A small-molecule ligand and the protein it binds are described below.
Small molecule (SMILES): O=[N+]([O-])c1ccc2cn[nH]c2c1

Binding-site contacts:
Ligand atom C9 contacts residue HEM1 of chain 1.K at 3.6 Å.
Ligand atom O11 contacts residue GLY289 of chain 1.B at 3.9 Å.
Ligand atom C3 contacts residue TYR291 of chain 1.B at 3.9 Å (hydrophobic).
Ligand atom N10 contacts residue PHE287 of chain 1.B at 3.6 Å.
Ligand atom C3 contacts residue GLU295 of chain 1.B at 3.2 Å.
Ligand atom O11 contacts residue SER288 of chain 1.B at 3.9 Å.
Ligand atom N1 contacts residue PRO268 of chain 1.B at 4.4 Å.
Ligand atom O12 contacts residue PHE287 of chain 1.B at 2.8 Å.
Ligand atom C8 contacts residue TRP290 of chain 1.B at 3.6 Å (hydrophobic).
Ligand atom C5 contacts residue VAL270 of chain 1.B at 4.1 Å (hydrophobic).
Ligand atom N1 contacts residue MET292 of chain 1.B at 3.6 Å (h-bond).
Ligand atom C9 contacts residue GLU295 of chain 1.B at 4.3 Å.
Ligand atom N2 contacts residue TYR291 of chain 1.B at 3.4 Å.
Ligand atom C7 contacts residue HEM1 of chain 1.K at 3.3 Å.
Ligand atom N2 contacts residue MET292 of chain 1.B at 2.8 Å (h-bond).
Ligand atom N2 contacts residue HEM1 of chain 1.K at 3.9 Å.
Ligand atom C8 contacts residue PRO268 of chain 1.B at 4.3 Å (hydrophobic).
Ligand atom N2 contacts residue GLU295 of chain 1.B at 4.1 Å.
Ligand atom O11 contacts residue PRO268 of chain 1.B at 3.5 Å (h-bond).
Ligand atom N10 contacts residue VAL270 of chain 1.B at 4.0 Å.
Ligand atom O12 contacts residue HEM1 of chain 1.K at 2.8 Å (h-bond).
Ligand atom N1 contacts residue HEM1 of chain 1.K at 3.5 Å.
Ligand atom C4 contacts residue HEM1 of chain 1.K at 3.6 Å.
Ligand atom C8 contacts residue HEM1 of chain 1.K at 3.4 Å.
Ligand atom N10 contacts residue HEM1 of chain 1.K at 3.5 Å (h-bond).
Ligand atom C5 contacts residue HEM1 of chain 1.K at 3.7 Å.
Ligand atom C3 contacts residue MET292 of chain 1.B at 4.0 Å (hydrophobic).
Ligand atom O12 contacts residue VAL270 of chain 1.B at 4.1 Å.
Ligand atom C7 contacts residue PRO268 of chain 1.B at 4.2 Å (hydrophobic).
Ligand atom N1 contacts residue TYR291 of chain 1.B at 3.5 Å.
Ligand atom N1 contacts residue TRP290 of chain 1.B at 2.7 Å (h-bond).
Ligand atom O11 contacts residue PHE287 of chain 1.B at 3.5 Å.
Ligand atom O11 contacts residue HEM1 of chain 1.K at 3.9 Å.
Ligand atom C7 contacts residue TRP290 of chain 1.B at 4.1 Å (hydrophobic).
Ligand atom C6 contacts residue HEM1 of chain 1.K at 3.8 Å.
Ligand atom C3 contacts residue HEM1 of chain 1.K at 3.7 Å.
Ligand atom O11 contacts residue VAL270 of chain 1.B at 4.2 Å.
Ligand atom N2 contacts residue TRP290 of chain 1.B at 3.6 Å.

Sequence of chain 1.B:
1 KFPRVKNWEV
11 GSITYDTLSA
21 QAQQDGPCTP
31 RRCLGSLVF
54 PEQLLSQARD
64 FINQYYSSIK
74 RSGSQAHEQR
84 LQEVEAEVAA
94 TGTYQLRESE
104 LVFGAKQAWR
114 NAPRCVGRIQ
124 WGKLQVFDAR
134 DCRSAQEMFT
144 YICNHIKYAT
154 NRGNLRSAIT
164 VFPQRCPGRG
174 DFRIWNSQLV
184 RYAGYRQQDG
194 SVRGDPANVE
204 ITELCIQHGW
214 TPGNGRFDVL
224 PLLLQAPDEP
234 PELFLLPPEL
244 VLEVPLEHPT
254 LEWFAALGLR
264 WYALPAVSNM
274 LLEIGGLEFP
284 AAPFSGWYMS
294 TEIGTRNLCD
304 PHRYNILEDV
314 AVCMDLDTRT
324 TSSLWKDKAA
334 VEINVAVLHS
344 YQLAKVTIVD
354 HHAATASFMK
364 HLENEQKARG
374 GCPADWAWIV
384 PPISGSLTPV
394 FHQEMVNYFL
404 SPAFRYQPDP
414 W